Binding-site contacts:
Ligand atom C12 contacts residue TYR31 of chain 1.B at 3.6 Å (hydrophobic).
Ligand atom C11 contacts residue PHE160 of chain 1.B at 3.4 Å (hydrophobic).
Ligand atom N51 contacts residue ILE138 of chain 1.B at 2.6 Å (h-bond).
Ligand atom C19 contacts residue THR93 of chain 1.B at 3.6 Å.
Ligand atom N13 contacts residue THR93 of chain 1.B at 2.9 Å (h-bond).
Ligand atom C29 contacts residue GLU64 of chain 1.B at 3.7 Å.
Ligand atom C18 contacts residue LYS49 of chain 1.B at 3.6 Å.
Ligand atom O29 contacts residue ALA158 of chain 1.B at 3.4 Å.
Ligand atom O29 contacts residue ASP159 of chain 1.B at 2.9 Å (salt-bridge).
Ligand atom N21 contacts residue GLU64 of chain 1.B at 3.0 Å (salt-bridge).
Ligand atom C17 contacts residue MET68 of chain 1.B at 3.5 Å (hydrophobic).
Ligand atom C2 contacts residue PHE95 of chain 1.B at 3.6 Å (hydrophobic).
Ligand atom C11 contacts residue TYR31 of chain 1.B at 3.6 Å (hydrophobic).
Ligand atom C52 contacts residue ILE138 of chain 1.B at 3.7 Å (hydrophobic).
Ligand atom C14 contacts residue THR93 of chain 1.B at 3.3 Å.
Ligand atom C16 contacts residue MET68 of chain 1.B at 3.5 Å (hydrophobic).
Ligand atom C54 contacts residue ILE138 of chain 1.B at 3.1 Å (hydrophobic).
Ligand atom N21 contacts residue MET68 of chain 1.B at 3.4 Å.
Ligand atom C18 contacts residue ILE91 of chain 1.B at 3.4 Å (hydrophobic).
Ligand atom C20 contacts residue ILE91 of chain 1.B at 3.5 Å (hydrophobic).
Ligand atom N3 contacts residue MET96 of chain 1.B at 2.8 Å (h-bond).
Ligand atom C52 contacts residue HIS139 of chain 1.B at 3.2 Å.
Ligand atom C52 contacts residue ASP159 of chain 1.B at 3.2 Å.
Ligand atom C25 contacts residue ASP159 of chain 1.B at 3.6 Å.
Ligand atom C16 contacts residue GLU64 of chain 1.B at 3.4 Å.
Ligand atom C2 contacts residue MET96 of chain 1.B at 2.9 Å (hydrophobic).
Ligand atom C54 contacts residue HIS139 of chain 1.B at 3.5 Å.
Ligand atom C11 contacts residue VAL34 of chain 1.B at 3.7 Å (hydrophobic).
Ligand atom C20 contacts residue LYS49 of chain 1.B at 3.5 Å.
Ligand atom C20 contacts residue ALA47 of chain 1.B at 3.4 Å (hydrophobic).
Ligand atom C17 contacts residue GLU64 of chain 1.B at 3.1 Å.
Ligand atom N3 contacts residue PHE95 of chain 1.B at 3.6 Å.
Ligand atom C22 contacts residue ASP159 of chain 1.B at 3.5 Å.
Ligand atom C53 contacts residue ASP159 of chain 1.B at 3.5 Å.
Ligand atom C50 contacts residue ILE138 of chain 1.B at 3.2 Å (hydrophobic).
Ligand atom C23 contacts residue ASP159 of chain 1.B at 3.7 Å.
Ligand atom C4 contacts residue MET96 of chain 1.B at 3.6 Å (hydrophobic).
Ligand atom C49 contacts residue ILE138 of chain 1.B at 3.6 Å (hydrophobic).
Ligand atom N10 contacts residue PHE160 of chain 1.B at 3.5 Å.
Ligand atom N51 contacts residue HIS139 of chain 1.B at 3.4 Å (h-bond).

Sequence of chain 1.B:
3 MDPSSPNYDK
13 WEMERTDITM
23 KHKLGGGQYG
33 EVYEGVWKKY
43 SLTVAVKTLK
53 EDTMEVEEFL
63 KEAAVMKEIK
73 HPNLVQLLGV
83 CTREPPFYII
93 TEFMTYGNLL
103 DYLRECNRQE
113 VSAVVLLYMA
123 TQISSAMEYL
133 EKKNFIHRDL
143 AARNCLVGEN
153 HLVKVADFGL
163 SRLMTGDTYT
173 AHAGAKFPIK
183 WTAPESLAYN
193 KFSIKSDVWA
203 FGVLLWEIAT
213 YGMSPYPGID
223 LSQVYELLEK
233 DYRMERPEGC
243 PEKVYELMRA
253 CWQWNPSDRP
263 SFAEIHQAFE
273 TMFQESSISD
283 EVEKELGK

This small molecule binds to this protein.
Small molecule (SMILES): Cc1ccc(NC(=O)c2ccc(CN3CCN(C)CC3)cc2)cc1Nc1nccc(-c2cccnc2)n1